This protein binds this small molecule.
Small molecule (SMILES): C[C@H](N)C(=O)N[C@@H](CO)C(=O)N[C@H](C(=O)N[C@H](C(=O)NCC(=O)NCC(=O)N[C@@H](CC(N)=O)C(=O)N[C@@H](CO)C(=O)N[C@@H](CCC(N)=O)C(=O)N[C@@H](CCCN=C(N)N)C(=O)NCC(=O)NCC(=O)NCC=O)[C@@H](C)O)[C@@H](C)O

Sequence of chain 1.D:
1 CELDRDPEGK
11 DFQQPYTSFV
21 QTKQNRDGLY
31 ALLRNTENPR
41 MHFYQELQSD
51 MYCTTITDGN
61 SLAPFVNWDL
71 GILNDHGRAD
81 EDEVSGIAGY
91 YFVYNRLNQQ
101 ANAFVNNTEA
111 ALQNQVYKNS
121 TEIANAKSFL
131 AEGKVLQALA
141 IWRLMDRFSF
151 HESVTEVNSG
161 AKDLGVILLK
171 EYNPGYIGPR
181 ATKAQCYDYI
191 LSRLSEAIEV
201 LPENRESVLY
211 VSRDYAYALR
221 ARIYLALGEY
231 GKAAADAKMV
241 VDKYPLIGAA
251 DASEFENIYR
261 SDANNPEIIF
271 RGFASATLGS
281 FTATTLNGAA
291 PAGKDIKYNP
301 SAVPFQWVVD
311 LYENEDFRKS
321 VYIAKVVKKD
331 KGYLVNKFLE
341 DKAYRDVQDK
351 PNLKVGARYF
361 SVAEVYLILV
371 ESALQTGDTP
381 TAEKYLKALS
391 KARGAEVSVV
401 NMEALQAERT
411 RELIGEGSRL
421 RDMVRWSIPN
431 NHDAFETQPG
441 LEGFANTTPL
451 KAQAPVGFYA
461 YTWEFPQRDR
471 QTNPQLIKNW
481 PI

Binding-site contacts:
Ligand atom N contacts residue ASN977 of chain 1.E at 2.3 Å (h-bond).
Ligand atom O contacts residue TYR386 of chain 1.E at 3.6 Å.
Ligand atom OG contacts residue TYR385 of chain 1.E at 3.7 Å.
Ligand atom CD contacts residue LYS980 of chain 1.E at 3.6 Å.
Ligand atom CA contacts residue VAL978 of chain 1.E at 3.5 Å (hydrophobic).
Ligand atom C contacts residue ASN977 of chain 1.E at 3.2 Å.
Ligand atom CA contacts residue ASN874 of chain 1.E at 3.7 Å.
Ligand atom OG contacts residue ASN780 of chain 1.E at 3.3 Å (h-bond).
Ligand atom C contacts residue TYR385 of chain 1.E at 3.4 Å (hydrophobic).
Ligand atom NH2 contacts residue ARG78 of chain 1.D at 3.6 Å (salt-bridge).
Ligand atom CB contacts residue PHE916 of chain 1.E at 3.5 Å (hydrophobic).
Ligand atom N contacts residue PHE878 of chain 1.E at 3.5 Å.
Ligand atom CB contacts residue TYR386 of chain 1.E at 3.5 Å (hydrophobic).
Ligand atom N contacts residue ASN874 of chain 1.E at 3.6 Å.
Ligand atom O contacts residue THR781 of chain 1.E at 3.7 Å.
Ligand atom N contacts residue ASN874 of chain 1.E at 3.0 Å (h-bond).
Ligand atom CB contacts residue LEU885 of chain 1.E at 3.5 Å (hydrophobic).
Ligand atom NH1 contacts residue ASP82 of chain 1.D at 3.4 Å (salt-bridge).
Ligand atom OD1 contacts residue TYR385 of chain 1.E at 3.5 Å.
Ligand atom C contacts residue GLY59 of chain 1.D at 3.7 Å.
Ligand atom N contacts residue ASN780 of chain 1.E at 3.3 Å (h-bond).
Ligand atom CA contacts residue ASN977 of chain 1.E at 3.2 Å.
Ligand atom N contacts residue GLY59 of chain 1.D at 3.5 Å (h-bond).
Ligand atom O contacts residue TYR385 of chain 1.E at 3.6 Å.
Ligand atom CB contacts residue MET387 of chain 1.E at 3.6 Å (hydrophobic).
Ligand atom CA contacts residue LEU885 of chain 1.E at 3.7 Å (hydrophobic).
Ligand atom OE1 contacts residue ASP80 of chain 1.D at 3.7 Å.
Ligand atom O contacts residue ASN60 of chain 1.D at 3.0 Å (h-bond).
Ligand atom O contacts residue LYS980 of chain 1.E at 3.5 Å.
Ligand atom CG2 contacts residue MET387 of chain 1.E at 3.7 Å (hydrophobic).
Ligand atom N contacts residue GLY59 of chain 1.D at 3.6 Å (h-bond).
Ligand atom CA contacts residue TYR385 of chain 1.E at 3.5 Å (hydrophobic).
Ligand atom OG1 contacts residue LEU885 of chain 1.E at 3.7 Å.
Ligand atom CG2 contacts residue SER61 of chain 1.D at 3.3 Å.
Ligand atom CB contacts residue VAL978 of chain 1.E at 3.3 Å (hydrophobic).
Ligand atom N contacts residue TYR385 of chain 1.E at 3.4 Å (h-bond).
Ligand atom CA contacts residue ASN60 of chain 1.D at 3.3 Å.
Ligand atom CA contacts residue PHE878 of chain 1.E at 3.6 Å (hydrophobic).
Ligand atom CA contacts residue GLY59 of chain 1.D at 3.6 Å.
Ligand atom C contacts residue ASN60 of chain 1.D at 3.7 Å.

Sequence of chain 1.E:
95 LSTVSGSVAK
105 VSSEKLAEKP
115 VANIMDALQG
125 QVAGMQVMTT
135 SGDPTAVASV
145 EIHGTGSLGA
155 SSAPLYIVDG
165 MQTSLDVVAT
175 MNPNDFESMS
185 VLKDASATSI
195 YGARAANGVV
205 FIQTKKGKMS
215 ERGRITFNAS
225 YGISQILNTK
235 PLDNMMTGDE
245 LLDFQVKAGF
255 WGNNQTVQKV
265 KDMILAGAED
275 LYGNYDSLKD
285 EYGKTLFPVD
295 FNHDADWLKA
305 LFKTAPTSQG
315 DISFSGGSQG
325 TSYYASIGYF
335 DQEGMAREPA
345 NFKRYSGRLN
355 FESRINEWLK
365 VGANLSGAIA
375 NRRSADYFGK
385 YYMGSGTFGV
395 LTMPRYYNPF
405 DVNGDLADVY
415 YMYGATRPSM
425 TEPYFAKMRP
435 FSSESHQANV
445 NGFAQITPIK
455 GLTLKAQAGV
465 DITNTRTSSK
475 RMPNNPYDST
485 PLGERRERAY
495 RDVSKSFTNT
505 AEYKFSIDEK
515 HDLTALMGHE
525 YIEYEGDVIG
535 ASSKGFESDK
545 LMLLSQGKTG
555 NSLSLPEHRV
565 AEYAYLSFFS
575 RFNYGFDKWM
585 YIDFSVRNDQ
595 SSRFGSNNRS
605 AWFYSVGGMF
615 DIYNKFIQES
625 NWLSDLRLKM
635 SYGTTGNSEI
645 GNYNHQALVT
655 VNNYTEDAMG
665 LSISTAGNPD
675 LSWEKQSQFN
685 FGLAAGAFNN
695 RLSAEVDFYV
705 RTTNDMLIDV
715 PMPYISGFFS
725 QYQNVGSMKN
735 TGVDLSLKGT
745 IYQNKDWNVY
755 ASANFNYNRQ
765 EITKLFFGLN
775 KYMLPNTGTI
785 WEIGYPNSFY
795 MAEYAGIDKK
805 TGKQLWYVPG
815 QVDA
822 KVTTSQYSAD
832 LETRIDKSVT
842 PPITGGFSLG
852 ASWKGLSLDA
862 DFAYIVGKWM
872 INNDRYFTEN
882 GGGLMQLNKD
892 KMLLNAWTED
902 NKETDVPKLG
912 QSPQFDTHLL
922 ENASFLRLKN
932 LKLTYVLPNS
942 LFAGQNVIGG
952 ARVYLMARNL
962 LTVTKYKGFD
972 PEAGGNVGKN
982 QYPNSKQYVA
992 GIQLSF